A protein and the small-molecule ligand that binds it are described below.
Small molecule (SMILES): CC(=O)N[C@@H]1[C@@H](O)[C@H](O)[C@@H](CO)O[C@H]1O

Sequence of chain 1.D:
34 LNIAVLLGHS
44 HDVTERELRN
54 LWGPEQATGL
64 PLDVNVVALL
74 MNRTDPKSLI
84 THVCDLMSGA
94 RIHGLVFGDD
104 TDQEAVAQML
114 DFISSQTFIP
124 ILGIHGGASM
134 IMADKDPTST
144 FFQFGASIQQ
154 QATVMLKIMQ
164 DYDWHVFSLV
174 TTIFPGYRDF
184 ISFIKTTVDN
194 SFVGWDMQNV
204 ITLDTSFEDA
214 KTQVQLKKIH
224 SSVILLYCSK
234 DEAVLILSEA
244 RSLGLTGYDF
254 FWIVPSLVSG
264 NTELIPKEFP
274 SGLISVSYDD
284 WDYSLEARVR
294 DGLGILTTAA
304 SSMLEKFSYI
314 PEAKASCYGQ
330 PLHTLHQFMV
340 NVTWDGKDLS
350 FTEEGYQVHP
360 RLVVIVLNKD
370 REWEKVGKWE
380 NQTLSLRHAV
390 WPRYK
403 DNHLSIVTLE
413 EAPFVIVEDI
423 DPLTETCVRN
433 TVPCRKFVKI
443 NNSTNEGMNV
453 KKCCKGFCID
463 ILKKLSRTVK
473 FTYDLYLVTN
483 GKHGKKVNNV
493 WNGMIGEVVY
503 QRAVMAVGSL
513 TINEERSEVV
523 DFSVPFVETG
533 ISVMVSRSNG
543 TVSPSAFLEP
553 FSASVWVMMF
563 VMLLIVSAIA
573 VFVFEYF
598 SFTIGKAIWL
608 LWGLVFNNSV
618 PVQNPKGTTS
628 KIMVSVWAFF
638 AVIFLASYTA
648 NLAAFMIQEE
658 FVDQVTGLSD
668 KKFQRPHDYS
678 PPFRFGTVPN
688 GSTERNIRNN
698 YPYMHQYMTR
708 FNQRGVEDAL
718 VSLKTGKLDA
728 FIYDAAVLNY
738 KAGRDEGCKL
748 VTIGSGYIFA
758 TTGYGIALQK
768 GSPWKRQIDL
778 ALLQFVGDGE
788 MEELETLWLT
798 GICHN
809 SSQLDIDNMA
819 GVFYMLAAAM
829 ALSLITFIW

Binding-site contacts:
Ligand atom C8 contacts residue LYS441 of chain 1.D at 4.4 Å.
Ligand atom O7 contacts residue LYS441 of chain 1.D at 3.7 Å.
Ligand atom C5 contacts residue ASN444 of chain 1.D at 3.7 Å.
Ligand atom C7 contacts residue ASN444 of chain 1.D at 3.4 Å.
Ligand atom C1 contacts residue ASN444 of chain 1.D at 1.4 Å.
Ligand atom C2 contacts residue ASN444 of chain 1.D at 2.5 Å.
Ligand atom O7 contacts residue ASN444 of chain 1.D at 3.7 Å.
Ligand atom O5 contacts residue ASN444 of chain 1.D at 2.4 Å (h-bond).
Ligand atom C3 contacts residue ASN444 of chain 1.D at 3.8 Å.
Ligand atom C7 contacts residue LYS441 of chain 1.D at 4.5 Å.
Ligand atom C4 contacts residue ASN444 of chain 1.D at 4.3 Å.
Ligand atom C8 contacts residue ASN444 of chain 1.D at 4.3 Å.
Ligand atom N2 contacts residue ASN444 of chain 1.D at 2.9 Å (h-bond).